Sequence of chain 1.D:
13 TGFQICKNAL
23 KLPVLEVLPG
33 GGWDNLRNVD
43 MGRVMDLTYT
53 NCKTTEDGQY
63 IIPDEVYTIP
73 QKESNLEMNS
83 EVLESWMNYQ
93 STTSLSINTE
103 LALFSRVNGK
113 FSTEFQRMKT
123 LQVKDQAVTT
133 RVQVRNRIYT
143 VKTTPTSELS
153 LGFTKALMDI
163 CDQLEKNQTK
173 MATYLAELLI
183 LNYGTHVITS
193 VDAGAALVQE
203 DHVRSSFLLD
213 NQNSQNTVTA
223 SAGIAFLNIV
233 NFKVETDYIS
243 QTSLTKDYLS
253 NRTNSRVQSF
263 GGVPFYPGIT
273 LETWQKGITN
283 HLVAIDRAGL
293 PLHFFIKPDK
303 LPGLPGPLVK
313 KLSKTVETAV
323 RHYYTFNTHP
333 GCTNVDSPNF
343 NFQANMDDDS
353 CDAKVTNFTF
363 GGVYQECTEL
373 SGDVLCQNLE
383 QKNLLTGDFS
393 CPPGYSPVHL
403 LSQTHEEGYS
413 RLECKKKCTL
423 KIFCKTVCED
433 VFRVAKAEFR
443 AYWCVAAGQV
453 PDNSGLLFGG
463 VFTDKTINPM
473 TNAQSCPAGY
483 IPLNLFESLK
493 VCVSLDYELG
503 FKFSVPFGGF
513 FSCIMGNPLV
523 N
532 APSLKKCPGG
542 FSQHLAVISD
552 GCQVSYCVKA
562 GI

This protein binds this small molecule.
Small molecule (SMILES): CC(=O)N[C@@H]1[C@@H](O)[C@H](O)[C@@H](CO)O[C@H]1O

Binding-site contacts:
Ligand atom C3 contacts residue ASN169 of chain 1.D at 3.8 Å.
Ligand atom C1 contacts residue ASN169 of chain 1.D at 1.4 Å.
Ligand atom C4 contacts residue ASN169 of chain 1.D at 4.2 Å.
Ligand atom C7 contacts residue ASN169 of chain 1.D at 3.5 Å.
Ligand atom C2 contacts residue ASN169 of chain 1.D at 2.4 Å.
Ligand atom N2 contacts residue ASN169 of chain 1.D at 2.8 Å (h-bond).
Ligand atom O7 contacts residue ASN169 of chain 1.D at 3.7 Å.
Ligand atom O5 contacts residue ASN169 of chain 1.D at 2.4 Å (h-bond).
Ligand atom C5 contacts residue ASN169 of chain 1.D at 3.7 Å.